Binding-site contacts:
Ligand atom CD1 contacts residue THR349 of chain 28.A at 4.3 Å.
Ligand atom CG2 contacts residue PHE71 of chain 28.A at 4.0 Å (hydrophobic).

Sequence of chain 28.A:
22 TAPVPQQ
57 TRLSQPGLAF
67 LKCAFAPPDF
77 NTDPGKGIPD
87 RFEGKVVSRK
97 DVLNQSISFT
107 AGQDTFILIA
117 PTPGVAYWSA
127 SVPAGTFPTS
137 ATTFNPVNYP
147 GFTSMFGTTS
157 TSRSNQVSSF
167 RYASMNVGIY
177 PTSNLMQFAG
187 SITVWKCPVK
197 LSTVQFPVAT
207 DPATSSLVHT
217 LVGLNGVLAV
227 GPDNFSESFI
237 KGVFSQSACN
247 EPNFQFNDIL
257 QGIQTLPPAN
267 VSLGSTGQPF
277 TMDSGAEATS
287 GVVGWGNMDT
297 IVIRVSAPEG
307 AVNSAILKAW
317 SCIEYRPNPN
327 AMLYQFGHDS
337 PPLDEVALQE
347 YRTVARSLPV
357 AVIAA

This protein binds this small molecule.
Small molecule (SMILES): CC[C@H](C)[C@@H](C=O)NC(=O)[C@H](CO)NC(=O)[C@H](CCCCN)NC(=O)[C@@H](N)C(C)C